Sequence of chain 1.C:
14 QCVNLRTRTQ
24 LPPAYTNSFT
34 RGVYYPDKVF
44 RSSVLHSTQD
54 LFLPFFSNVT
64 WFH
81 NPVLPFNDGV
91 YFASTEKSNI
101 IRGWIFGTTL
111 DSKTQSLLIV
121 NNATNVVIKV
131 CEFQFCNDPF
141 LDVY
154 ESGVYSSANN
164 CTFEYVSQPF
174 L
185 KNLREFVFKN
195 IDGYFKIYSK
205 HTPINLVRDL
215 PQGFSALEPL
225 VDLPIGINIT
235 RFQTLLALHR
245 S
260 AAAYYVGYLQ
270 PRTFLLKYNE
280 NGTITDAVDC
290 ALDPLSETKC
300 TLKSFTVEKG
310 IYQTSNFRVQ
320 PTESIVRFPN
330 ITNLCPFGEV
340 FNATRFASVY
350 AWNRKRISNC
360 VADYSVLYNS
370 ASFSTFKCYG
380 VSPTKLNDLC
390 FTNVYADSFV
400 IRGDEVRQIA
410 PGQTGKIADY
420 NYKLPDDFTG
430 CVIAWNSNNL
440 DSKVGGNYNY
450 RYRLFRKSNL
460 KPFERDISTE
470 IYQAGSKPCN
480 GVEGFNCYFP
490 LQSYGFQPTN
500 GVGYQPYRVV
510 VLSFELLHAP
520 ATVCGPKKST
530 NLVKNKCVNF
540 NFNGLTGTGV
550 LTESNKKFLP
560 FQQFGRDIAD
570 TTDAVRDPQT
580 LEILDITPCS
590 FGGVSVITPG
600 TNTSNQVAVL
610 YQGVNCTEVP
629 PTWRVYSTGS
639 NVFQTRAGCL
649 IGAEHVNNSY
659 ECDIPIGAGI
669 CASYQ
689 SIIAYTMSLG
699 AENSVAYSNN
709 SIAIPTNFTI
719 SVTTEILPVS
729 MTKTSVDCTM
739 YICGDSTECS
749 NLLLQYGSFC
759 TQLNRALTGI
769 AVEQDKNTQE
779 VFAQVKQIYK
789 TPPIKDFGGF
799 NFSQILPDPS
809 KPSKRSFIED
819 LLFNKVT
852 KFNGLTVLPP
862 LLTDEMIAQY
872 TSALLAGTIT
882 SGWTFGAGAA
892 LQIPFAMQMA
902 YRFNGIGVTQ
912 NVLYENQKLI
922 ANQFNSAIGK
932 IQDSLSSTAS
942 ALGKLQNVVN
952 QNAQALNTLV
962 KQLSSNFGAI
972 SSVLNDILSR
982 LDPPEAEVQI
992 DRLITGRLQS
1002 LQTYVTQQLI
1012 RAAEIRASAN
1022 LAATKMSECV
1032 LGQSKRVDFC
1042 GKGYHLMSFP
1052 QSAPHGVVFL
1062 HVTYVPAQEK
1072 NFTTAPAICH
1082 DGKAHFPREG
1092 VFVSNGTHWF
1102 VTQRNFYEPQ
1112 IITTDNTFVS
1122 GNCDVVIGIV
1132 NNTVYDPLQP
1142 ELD

A small-molecule ligand and the protein it binds are described below.
Small molecule (SMILES): CC(=O)N[C@@H]1[C@@H](O)[C@H](O)[C@@H](CO)O[C@H]1O

Binding-site contacts:
Ligand atom C4 contacts residue ASN601 of chain 1.C at 4.2 Å.
Ligand atom N2 contacts residue ASN601 of chain 1.C at 2.9 Å (h-bond).
Ligand atom C1 contacts residue ASN601 of chain 1.C at 1.4 Å.
Ligand atom C5 contacts residue ASN601 of chain 1.C at 3.7 Å.
Ligand atom O7 contacts residue ASN601 of chain 1.C at 4.4 Å.
Ligand atom C2 contacts residue ASN601 of chain 1.C at 2.5 Å.
Ligand atom O7 contacts residue THR602 of chain 1.C at 3.2 Å (h-bond).
Ligand atom C8 contacts residue THR602 of chain 1.C at 3.4 Å.
Ligand atom O6 contacts residue ASN601 of chain 1.C at 4.3 Å.
Ligand atom C8 contacts residue ASN601 of chain 1.C at 3.3 Å.
Ligand atom O5 contacts residue ASN601 of chain 1.C at 2.4 Å (h-bond).
Ligand atom C3 contacts residue ASN601 of chain 1.C at 3.8 Å.
Ligand atom C7 contacts residue THR602 of chain 1.C at 3.6 Å.
Ligand atom C7 contacts residue ASN601 of chain 1.C at 3.5 Å.